A protein and the small-molecule ligand that binds it are described below.
Small molecule (SMILES): O=C([O-])C(=O)[O-]

Binding-site contacts:
Ligand atom C2 contacts residue THR244 of chain 1.B at 4.2 Å.
Ligand atom O1 contacts residue GLY211 of chain 1.B at 3.0 Å (h-bond).
Ligand atom O2 contacts residue MET207 of chain 1.B at 4.2 Å.
Ligand atom O3 contacts residue ASP212 of chain 1.B at 2.9 Å (salt-bridge).
Ligand atom O3 contacts residue GLU188 of chain 1.B at 3.1 Å (salt-bridge).
Ligand atom O3 contacts residue GLY211 of chain 1.B at 3.7 Å.
Ligand atom O1 contacts residue ARG210 of chain 1.B at 3.6 Å.
Ligand atom O2 contacts residue LYS186 of chain 1.B at 3.7 Å.
Ligand atom O2 contacts residue MET276 of chain 1.B at 4.3 Å.
Ligand atom O4 contacts residue ASP212 of chain 1.B at 4.1 Å.
Ligand atom O4 contacts residue GLU188 of chain 1.B at 3.5 Å (salt-bridge).
Ligand atom O2 contacts residue ALA209 of chain 1.B at 4.2 Å.
Ligand atom O3 contacts residue ALA209 of chain 1.B at 4.0 Å.
Ligand atom C2 contacts residue LYS186 of chain 1.B at 3.7 Å.
Ligand atom C1 contacts residue GLU188 of chain 1.B at 3.7 Å.
Ligand atom O3 contacts residue MG1 of chain 1.P at 2.4 Å.
Ligand atom O2 contacts residue ARG87 of chain 1.B at 4.1 Å.
Ligand atom O4 contacts residue LYS186 of chain 1.B at 3.1 Å (salt-bridge).
Ligand atom O2 contacts residue MG1 of chain 1.P at 3.9 Å.
Ligand atom O1 contacts residue THR244 of chain 1.B at 2.5 Å (h-bond).
Ligand atom O1 contacts residue MG1 of chain 1.P at 4.1 Å.
Ligand atom C1 contacts residue ASP212 of chain 1.B at 3.8 Å.
Ligand atom O2 contacts residue THR244 of chain 1.B at 3.7 Å.
Ligand atom C2 contacts residue ALA209 of chain 1.B at 4.0 Å (hydrophobic).
Ligand atom C1 contacts residue THR244 of chain 1.B at 3.6 Å.
Ligand atom O4 contacts residue MG1 of chain 1.P at 2.0 Å.
Ligand atom C2 contacts residue MG1 of chain 1.P at 2.7 Å.
Ligand atom C2 contacts residue GLU188 of chain 1.B at 3.8 Å.
Ligand atom C1 contacts residue MG1 of chain 1.P at 2.9 Å.
Ligand atom O1 contacts residue ALA209 of chain 1.B at 3.4 Å.
Ligand atom O1 contacts residue ASP212 of chain 1.B at 4.0 Å.
Ligand atom C1 contacts residue ALA209 of chain 1.B at 3.6 Å (hydrophobic).
Ligand atom C1 contacts residue GLY211 of chain 1.B at 3.9 Å.

Sequence of chain 1.B:
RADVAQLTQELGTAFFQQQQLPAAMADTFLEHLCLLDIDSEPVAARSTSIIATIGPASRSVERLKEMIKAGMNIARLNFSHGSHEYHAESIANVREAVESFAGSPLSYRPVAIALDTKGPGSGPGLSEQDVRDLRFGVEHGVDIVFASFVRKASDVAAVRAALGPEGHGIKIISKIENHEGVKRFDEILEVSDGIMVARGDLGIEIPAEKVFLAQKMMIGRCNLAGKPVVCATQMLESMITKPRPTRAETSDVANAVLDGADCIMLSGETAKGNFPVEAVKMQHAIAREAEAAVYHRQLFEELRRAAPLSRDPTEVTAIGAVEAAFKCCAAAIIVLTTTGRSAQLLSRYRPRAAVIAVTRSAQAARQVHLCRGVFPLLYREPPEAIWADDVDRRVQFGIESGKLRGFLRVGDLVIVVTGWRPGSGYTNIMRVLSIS